Binding-site contacts:
Ligand atom O7 contacts residue ASN13 of chain 1.F at 2.6 Å (h-bond).
Ligand atom C4 contacts residue ASN13 of chain 1.F at 4.2 Å.
Ligand atom O5 contacts residue ASN13 of chain 1.F at 2.3 Å (h-bond).
Ligand atom C7 contacts residue ASN13 of chain 1.F at 3.2 Å.
Ligand atom C3 contacts residue ASN13 of chain 1.F at 3.8 Å.
Ligand atom C1 contacts residue ASN13 of chain 1.F at 1.4 Å.
Ligand atom N2 contacts residue ASN13 of chain 1.F at 3.1 Å (h-bond).
Ligand atom C2 contacts residue ASN13 of chain 1.F at 2.5 Å.
Ligand atom C5 contacts residue ASN13 of chain 1.F at 3.6 Å.

A protein and the small-molecule ligand that binds it are described below.
Small molecule (SMILES): CC(=O)N[C@@H]1[C@@H](O)[C@H](O)[C@@H](CO)O[C@H]1O

Sequence of chain 1.F:
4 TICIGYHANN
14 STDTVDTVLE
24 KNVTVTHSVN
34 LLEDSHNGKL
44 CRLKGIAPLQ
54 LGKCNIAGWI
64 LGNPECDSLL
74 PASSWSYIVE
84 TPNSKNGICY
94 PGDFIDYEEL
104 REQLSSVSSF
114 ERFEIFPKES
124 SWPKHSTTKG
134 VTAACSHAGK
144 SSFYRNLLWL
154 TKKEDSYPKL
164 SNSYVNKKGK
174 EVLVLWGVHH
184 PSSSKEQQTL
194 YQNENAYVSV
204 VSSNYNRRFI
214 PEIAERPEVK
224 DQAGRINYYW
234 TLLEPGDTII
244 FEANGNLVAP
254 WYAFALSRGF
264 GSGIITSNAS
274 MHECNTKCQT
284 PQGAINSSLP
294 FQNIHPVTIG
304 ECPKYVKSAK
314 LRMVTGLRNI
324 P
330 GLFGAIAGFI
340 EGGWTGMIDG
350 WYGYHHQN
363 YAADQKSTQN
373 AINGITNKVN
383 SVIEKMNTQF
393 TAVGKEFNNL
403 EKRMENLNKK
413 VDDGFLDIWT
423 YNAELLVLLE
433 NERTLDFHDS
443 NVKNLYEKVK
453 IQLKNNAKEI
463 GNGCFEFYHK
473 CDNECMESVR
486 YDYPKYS